Binding-site contacts:
Ligand atom O13 contacts residue LEU98 of chain 1.A at 3.6 Å.
Ligand atom N10 contacts residue THR175 of chain 1.A at 3.8 Å.
Ligand atom C15 contacts residue LEU98 of chain 1.A at 4.1 Å (hydrophobic).
Ligand atom N05 contacts residue ASN42 of chain 1.A at 3.7 Å.
Ligand atom C20 contacts residue PHE129 of chain 1.A at 3.5 Å (hydrophobic).
Ligand atom CL1 contacts residue GLY88 of chain 1.A at 3.1 Å.
Ligand atom CL1 contacts residue ILE87 of chain 1.A at 3.5 Å.
Ligand atom C02 contacts residue LEU98 of chain 1.A at 3.7 Å (hydrophobic).
Ligand atom C08 contacts residue ALA46 of chain 1.A at 3.8 Å (hydrophobic).
Ligand atom C21 contacts residue LEU98 of chain 1.A at 4.1 Å (hydrophobic).
Ligand atom N10 contacts residue ASN42 of chain 1.A at 4.1 Å.
Ligand atom CL1 contacts residue ALA46 of chain 1.A at 3.6 Å.
Ligand atom C16 contacts residue PHE129 of chain 1.A at 4.1 Å (hydrophobic).
Ligand atom C08 contacts residue THR175 of chain 1.A at 4.2 Å.
Ligand atom C04 contacts residue MET89 of chain 1.A at 3.9 Å (hydrophobic).
Ligand atom C21 contacts residue TRP153 of chain 1.A at 4.2 Å (hydrophobic).
Ligand atom C15 contacts residue MET89 of chain 1.A at 4.1 Å (hydrophobic).
Ligand atom C12 contacts residue ASN42 of chain 1.A at 3.5 Å.
Ligand atom C06 contacts residue THR175 of chain 1.A at 4.1 Å.
Ligand atom C06 contacts residue ASN42 of chain 1.A at 4.1 Å.
Ligand atom CL1 contacts residue MET89 of chain 1.A at 3.7 Å.
Ligand atom C17 contacts residue PHE129 of chain 1.A at 4.2 Å (hydrophobic).
Ligand atom N01 contacts residue MET89 of chain 1.A at 3.6 Å (h-bond).
Ligand atom N07 contacts residue ALA46 of chain 1.A at 3.5 Å.
Ligand atom N14 contacts residue LEU98 of chain 1.A at 3.6 Å.
Ligand atom C09 contacts residue MET89 of chain 1.A at 3.6 Å (hydrophobic).
Ligand atom C02 contacts residue MET89 of chain 1.A at 3.9 Å (hydrophobic).
Ligand atom C21 contacts residue LEU94 of chain 1.A at 4.1 Å (hydrophobic).
Ligand atom C20 contacts residue TYR130 of chain 1.A at 3.9 Å (hydrophobic).
Ligand atom N07 contacts residue THR175 of chain 1.A at 3.6 Å (h-bond).
Ligand atom C16 contacts residue MET89 of chain 1.A at 3.7 Å (hydrophobic).
Ligand atom N01 contacts residue LEU98 of chain 1.A at 3.9 Å.
Ligand atom N03 contacts residue MET89 of chain 1.A at 4.1 Å.
Ligand atom C08 contacts residue MET89 of chain 1.A at 3.8 Å (hydrophobic).
Ligand atom N10 contacts residue SER43 of chain 1.A at 3.9 Å.
Ligand atom N10 contacts residue ASP84 of chain 1.A at 2.9 Å (salt-bridge).
Ligand atom C19 contacts residue LEU94 of chain 1.A at 3.9 Å (hydrophobic).
Ligand atom C19 contacts residue MET89 of chain 1.A at 4.0 Å (hydrophobic).
Ligand atom C06 contacts residue ASP84 of chain 1.A at 4.1 Å.
Ligand atom C20 contacts residue TRP153 of chain 1.A at 3.7 Å (hydrophobic).

The small molecule below binds the protein below.
Small molecule (SMILES): CC(C)(C)C1=NOC(Cn2cnc3c(Cl)nc(N)nc32)C1

Sequence of chain 1.A:
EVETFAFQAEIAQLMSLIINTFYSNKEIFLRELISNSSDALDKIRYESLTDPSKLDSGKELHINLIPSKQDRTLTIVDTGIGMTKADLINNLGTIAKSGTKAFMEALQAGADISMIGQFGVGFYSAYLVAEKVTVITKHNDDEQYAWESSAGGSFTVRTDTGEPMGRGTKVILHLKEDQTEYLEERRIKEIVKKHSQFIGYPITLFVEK